Sequence of chain 1.A:
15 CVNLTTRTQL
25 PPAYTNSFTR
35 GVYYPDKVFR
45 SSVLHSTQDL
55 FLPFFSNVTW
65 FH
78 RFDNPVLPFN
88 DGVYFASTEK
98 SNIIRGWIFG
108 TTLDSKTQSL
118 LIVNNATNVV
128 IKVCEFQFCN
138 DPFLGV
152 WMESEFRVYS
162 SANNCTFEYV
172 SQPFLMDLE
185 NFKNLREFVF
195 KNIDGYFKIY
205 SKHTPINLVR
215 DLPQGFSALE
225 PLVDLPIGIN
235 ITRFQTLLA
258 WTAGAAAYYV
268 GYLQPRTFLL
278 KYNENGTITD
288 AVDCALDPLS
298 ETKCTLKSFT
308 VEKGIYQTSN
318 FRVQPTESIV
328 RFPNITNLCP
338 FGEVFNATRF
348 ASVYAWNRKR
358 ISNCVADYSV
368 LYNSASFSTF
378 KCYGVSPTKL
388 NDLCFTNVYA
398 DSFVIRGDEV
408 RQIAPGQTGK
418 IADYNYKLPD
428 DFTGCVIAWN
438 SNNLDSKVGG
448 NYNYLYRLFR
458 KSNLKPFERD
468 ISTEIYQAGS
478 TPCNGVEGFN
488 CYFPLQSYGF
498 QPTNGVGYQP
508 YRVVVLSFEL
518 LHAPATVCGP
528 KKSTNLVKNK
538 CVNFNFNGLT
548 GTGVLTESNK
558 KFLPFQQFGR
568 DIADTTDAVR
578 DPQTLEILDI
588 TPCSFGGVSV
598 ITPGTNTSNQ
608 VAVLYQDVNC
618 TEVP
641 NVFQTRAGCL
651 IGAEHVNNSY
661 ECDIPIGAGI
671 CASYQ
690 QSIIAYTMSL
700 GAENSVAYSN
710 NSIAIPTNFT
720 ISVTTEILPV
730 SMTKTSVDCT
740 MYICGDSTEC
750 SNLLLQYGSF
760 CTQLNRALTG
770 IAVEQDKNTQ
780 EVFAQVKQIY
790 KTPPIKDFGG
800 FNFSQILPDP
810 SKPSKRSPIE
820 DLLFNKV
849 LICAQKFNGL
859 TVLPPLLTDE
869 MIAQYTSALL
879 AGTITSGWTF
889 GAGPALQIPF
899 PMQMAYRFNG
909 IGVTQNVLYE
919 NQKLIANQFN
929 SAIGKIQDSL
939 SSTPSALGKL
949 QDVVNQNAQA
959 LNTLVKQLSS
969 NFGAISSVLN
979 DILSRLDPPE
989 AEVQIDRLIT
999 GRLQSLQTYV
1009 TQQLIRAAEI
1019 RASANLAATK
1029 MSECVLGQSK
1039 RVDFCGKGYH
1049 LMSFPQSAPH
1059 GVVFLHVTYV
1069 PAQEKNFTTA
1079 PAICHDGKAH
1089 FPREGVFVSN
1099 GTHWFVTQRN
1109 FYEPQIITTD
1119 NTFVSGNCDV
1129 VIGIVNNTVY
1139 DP

This small molecule binds to this protein.
Small molecule (SMILES): CC(=O)N[C@@H]1[C@@H](O)[C@H](O)[C@@H](CO)O[C@H]1O

Binding-site contacts:
Ligand atom C2 contacts residue ASN709 of chain 1.D at 2.5 Å.
Ligand atom C5 contacts residue ASN709 of chain 1.D at 3.7 Å.
Ligand atom C1 contacts residue ASP796 of chain 1.A at 3.9 Å.
Ligand atom C3 contacts residue ASN709 of chain 1.D at 3.8 Å.
Ligand atom O5 contacts residue ASN709 of chain 1.D at 2.4 Å (h-bond).
Ligand atom C4 contacts residue ASN709 of chain 1.D at 4.2 Å.
Ligand atom C2 contacts residue ASP796 of chain 1.A at 4.0 Å.
Ligand atom O5 contacts residue ASP796 of chain 1.A at 3.7 Å.
Ligand atom C8 contacts residue ASN709 of chain 1.D at 4.5 Å.
Ligand atom C8 contacts residue GLY1131 of chain 1.D at 4.0 Å.
Ligand atom C8 contacts residue ILE1130 of chain 1.D at 3.6 Å (hydrophobic).
Ligand atom N2 contacts residue ASN709 of chain 1.D at 2.9 Å (h-bond).
Ligand atom C1 contacts residue ASN709 of chain 1.D at 1.4 Å.
Ligand atom C7 contacts residue ASN709 of chain 1.D at 4.0 Å.

Sequence of chain 1.D:
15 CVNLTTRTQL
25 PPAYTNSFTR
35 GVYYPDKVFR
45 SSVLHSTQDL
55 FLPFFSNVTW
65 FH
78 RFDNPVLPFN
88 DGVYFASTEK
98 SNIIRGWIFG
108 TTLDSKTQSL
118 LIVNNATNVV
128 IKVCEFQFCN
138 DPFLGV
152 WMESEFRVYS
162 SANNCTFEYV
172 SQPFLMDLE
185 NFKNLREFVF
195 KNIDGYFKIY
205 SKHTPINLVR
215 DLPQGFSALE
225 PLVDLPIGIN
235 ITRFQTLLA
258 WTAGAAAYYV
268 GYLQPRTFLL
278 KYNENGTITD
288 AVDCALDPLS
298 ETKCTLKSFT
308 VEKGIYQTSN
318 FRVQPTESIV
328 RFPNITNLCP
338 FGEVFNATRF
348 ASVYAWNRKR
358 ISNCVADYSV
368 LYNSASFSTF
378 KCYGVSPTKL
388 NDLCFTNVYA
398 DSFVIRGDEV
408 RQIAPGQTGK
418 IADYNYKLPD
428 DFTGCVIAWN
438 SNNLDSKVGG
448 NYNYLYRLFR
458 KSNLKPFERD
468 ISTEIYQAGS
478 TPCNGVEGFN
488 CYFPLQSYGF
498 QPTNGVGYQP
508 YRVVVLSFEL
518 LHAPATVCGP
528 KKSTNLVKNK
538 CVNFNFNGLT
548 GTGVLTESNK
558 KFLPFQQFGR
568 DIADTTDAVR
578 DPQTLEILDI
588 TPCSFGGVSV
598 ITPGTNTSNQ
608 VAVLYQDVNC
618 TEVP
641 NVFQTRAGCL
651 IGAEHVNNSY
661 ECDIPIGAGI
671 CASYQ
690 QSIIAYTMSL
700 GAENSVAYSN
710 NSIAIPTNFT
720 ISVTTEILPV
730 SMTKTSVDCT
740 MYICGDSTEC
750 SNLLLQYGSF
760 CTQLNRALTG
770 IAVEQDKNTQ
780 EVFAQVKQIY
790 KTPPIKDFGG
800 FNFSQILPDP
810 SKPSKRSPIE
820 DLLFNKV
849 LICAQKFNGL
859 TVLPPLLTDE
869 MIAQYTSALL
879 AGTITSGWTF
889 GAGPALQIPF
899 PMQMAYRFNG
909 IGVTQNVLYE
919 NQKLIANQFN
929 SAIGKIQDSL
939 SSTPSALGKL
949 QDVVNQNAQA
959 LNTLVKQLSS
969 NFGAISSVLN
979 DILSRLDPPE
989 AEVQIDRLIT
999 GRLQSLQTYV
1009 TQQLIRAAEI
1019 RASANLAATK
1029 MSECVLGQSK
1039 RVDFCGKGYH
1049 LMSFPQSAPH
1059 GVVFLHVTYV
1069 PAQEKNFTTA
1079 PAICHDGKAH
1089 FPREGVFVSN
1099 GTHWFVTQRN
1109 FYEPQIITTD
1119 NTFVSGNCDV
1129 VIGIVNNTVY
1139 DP